This small molecule binds to this protein.
Small molecule (SMILES): CC(=O)N[C@@H]1[C@@H](O)[C@H](O)[C@@H](CO)O[C@H]1O

Binding-site contacts:
Ligand atom O6 contacts residue ASN273 of chain 1.D at 4.0 Å.
Ligand atom N2 contacts residue SER278 of chain 1.D at 3.8 Å.
Ligand atom C7 contacts residue ASN276 of chain 1.D at 3.3 Å.
Ligand atom C3 contacts residue SER278 of chain 1.D at 4.4 Å.
Ligand atom N2 contacts residue ASN276 of chain 1.D at 2.9 Å (h-bond).
Ligand atom O5 contacts residue ASN273 of chain 1.D at 4.2 Å.
Ligand atom C1 contacts residue SER278 of chain 1.D at 3.6 Å.
Ligand atom C1 contacts residue ASN276 of chain 1.D at 1.4 Å.
Ligand atom C3 contacts residue ASN276 of chain 1.D at 3.8 Å.
Ligand atom C2 contacts residue ASN276 of chain 1.D at 2.5 Å.
Ligand atom O5 contacts residue ASN276 of chain 1.D at 2.4 Å (h-bond).
Ligand atom C2 contacts residue SER278 of chain 1.D at 4.1 Å.
Ligand atom C5 contacts residue ASN276 of chain 1.D at 3.7 Å.
Ligand atom C8 contacts residue ASN276 of chain 1.D at 4.0 Å.
Ligand atom O7 contacts residue ASN276 of chain 1.D at 3.4 Å (h-bond).
Ligand atom C4 contacts residue ASN276 of chain 1.D at 4.2 Å.

Sequence of chain 1.D:
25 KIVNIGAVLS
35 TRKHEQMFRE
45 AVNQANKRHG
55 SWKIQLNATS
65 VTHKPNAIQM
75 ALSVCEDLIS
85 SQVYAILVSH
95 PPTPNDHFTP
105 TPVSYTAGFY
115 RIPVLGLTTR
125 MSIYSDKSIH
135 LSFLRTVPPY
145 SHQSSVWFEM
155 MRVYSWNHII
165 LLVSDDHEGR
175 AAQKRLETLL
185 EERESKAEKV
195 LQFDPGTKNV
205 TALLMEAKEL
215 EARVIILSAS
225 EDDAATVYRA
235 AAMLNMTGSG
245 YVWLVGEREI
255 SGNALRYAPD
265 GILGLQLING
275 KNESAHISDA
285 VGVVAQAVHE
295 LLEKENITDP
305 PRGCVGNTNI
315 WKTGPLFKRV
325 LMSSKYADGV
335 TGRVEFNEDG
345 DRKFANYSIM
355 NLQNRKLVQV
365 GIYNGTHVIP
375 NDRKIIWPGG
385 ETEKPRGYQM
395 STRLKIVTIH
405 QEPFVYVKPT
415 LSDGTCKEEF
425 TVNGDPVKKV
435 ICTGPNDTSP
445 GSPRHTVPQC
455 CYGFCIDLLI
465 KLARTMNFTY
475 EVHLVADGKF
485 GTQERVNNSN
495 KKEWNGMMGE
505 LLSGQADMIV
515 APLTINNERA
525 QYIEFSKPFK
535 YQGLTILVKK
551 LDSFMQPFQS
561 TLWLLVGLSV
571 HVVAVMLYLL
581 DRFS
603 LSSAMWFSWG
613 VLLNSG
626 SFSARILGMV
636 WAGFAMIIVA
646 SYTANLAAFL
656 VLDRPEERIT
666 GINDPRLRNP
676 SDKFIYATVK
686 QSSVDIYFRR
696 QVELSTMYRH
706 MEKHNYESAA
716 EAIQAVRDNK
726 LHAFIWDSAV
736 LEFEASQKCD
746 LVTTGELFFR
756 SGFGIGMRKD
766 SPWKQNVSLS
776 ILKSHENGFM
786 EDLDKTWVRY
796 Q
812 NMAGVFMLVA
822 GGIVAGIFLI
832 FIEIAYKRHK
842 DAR